The protein below binds the small molecule below.
Small molecule (SMILES): Fc1cccc(CNCc2ccco2)c1

Binding-site contacts:
Ligand atom C06 contacts residue ILE111 of chain 1.A at 3.9 Å (hydrophobic).
Ligand atom C05 contacts residue THR85 of chain 1.A at 4.5 Å.
Ligand atom O14 contacts residue GLU105 of chain 1.A at 3.8 Å.
Ligand atom C03 contacts residue LYS84 of chain 1.A at 4.1 Å.
Ligand atom F01 contacts residue VAL86 of chain 1.A at 3.5 Å.
Ligand atom C07 contacts residue GLU105 of chain 1.A at 3.9 Å.
Ligand atom C06 contacts residue ILE108 of chain 1.A at 4.1 Å (hydrophobic).
Ligand atom C07 contacts residue ILE108 of chain 1.A at 3.3 Å (hydrophobic).
Ligand atom C04 contacts residue THR85 of chain 1.A at 3.3 Å.
Ligand atom F01 contacts residue HIS104 of chain 1.A at 4.1 Å.
Ligand atom C04 contacts residue VAL86 of chain 1.A at 4.1 Å (hydrophobic).
Ligand atom F01 contacts residue ALA100 of chain 1.A at 4.1 Å.
Ligand atom C10 contacts residue GLU105 of chain 1.A at 3.8 Å.
Ligand atom C02 contacts residue GLU105 of chain 1.A at 3.8 Å.
Ligand atom C02 contacts residue ILE108 of chain 1.A at 4.2 Å (hydrophobic).
Ligand atom C06 contacts residue GLU105 of chain 1.A at 3.9 Å.
Ligand atom C15 contacts residue GLU105 of chain 1.A at 3.2 Å.
Ligand atom C10 contacts residue ILE108 of chain 1.A at 3.8 Å (hydrophobic).
Ligand atom O14 contacts residue ASN106 of chain 1.A at 3.3 Å (h-bond).
Ligand atom C07 contacts residue ILE111 of chain 1.A at 3.9 Å (hydrophobic).
Ligand atom C03 contacts residue VAL86 of chain 1.A at 3.8 Å (hydrophobic).
Ligand atom N08 contacts residue GLU105 of chain 1.A at 3.0 Å (salt-bridge).
Ligand atom F01 contacts residue GLU105 of chain 1.A at 3.4 Å.
Ligand atom N08 contacts residue ILE108 of chain 1.A at 3.1 Å (h-bond).
Ligand atom C05 contacts residue ILE111 of chain 1.A at 4.2 Å (hydrophobic).
Ligand atom C04 contacts residue GLU105 of chain 1.A at 4.3 Å.
Ligand atom C02 contacts residue VAL86 of chain 1.A at 3.9 Å (hydrophobic).
Ligand atom C03 contacts residue THR85 of chain 1.A at 3.5 Å.
Ligand atom C15 contacts residue ILE111 of chain 1.A at 4.3 Å (hydrophobic).
Ligand atom C10 contacts residue ASN106 of chain 1.A at 4.5 Å.
Ligand atom C09 contacts residue GLU105 of chain 1.A at 3.8 Å.
Ligand atom C12 contacts residue ASN106 of chain 1.A at 4.3 Å.
Ligand atom C09 contacts residue ILE108 of chain 1.A at 3.1 Å (hydrophobic).
Ligand atom O14 contacts residue ILE108 of chain 1.A at 3.6 Å.
Ligand atom C03 contacts residue GLU105 of chain 1.A at 4.1 Å.
Ligand atom C05 contacts residue GLU105 of chain 1.A at 4.3 Å.
Ligand atom C15 contacts residue ILE108 of chain 1.A at 3.8 Å (hydrophobic).
Ligand atom F01 contacts residue ILE108 of chain 1.A at 3.6 Å.
Ligand atom C13 contacts residue ASN106 of chain 1.A at 3.2 Å.

Sequence of chain 1.A:
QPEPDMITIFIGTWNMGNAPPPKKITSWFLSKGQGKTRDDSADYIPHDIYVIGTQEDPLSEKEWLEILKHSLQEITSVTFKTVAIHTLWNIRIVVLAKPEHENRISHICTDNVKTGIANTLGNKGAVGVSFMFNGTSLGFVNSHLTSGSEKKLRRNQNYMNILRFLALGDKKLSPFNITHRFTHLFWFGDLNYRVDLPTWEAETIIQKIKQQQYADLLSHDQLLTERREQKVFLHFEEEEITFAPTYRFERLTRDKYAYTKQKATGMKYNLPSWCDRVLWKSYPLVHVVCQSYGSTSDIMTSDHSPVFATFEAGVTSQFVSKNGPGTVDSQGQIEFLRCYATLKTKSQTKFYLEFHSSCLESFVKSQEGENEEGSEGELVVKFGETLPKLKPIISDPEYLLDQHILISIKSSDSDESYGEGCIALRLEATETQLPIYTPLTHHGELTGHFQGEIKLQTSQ